Binding-site contacts:
Ligand atom O10 contacts residue ASN186 of chain 1.B at 3.3 Å (h-bond).
Ligand atom S01 contacts residue ZN1 of chain 1.J at 2.3 Å.
Ligand atom C08 contacts residue ARG181 of chain 1.B at 4.0 Å.
Ligand atom S01 contacts residue HIS90 of chain 1.B at 3.9 Å.
Ligand atom O11 contacts residue TYR177 of chain 1.B at 4.4 Å.
Ligand atom S04 contacts residue TRP63 of chain 1.B at 3.7 Å.
Ligand atom O11 contacts residue GLY185 of chain 1.B at 4.4 Å.
Ligand atom C03 contacts residue ASP94 of chain 1.B at 4.3 Å.
Ligand atom O11 contacts residue HIS155 of chain 1.B at 3.8 Å.
Ligand atom S13 contacts residue HIS216 of chain 1.B at 4.1 Å.
Ligand atom C05 contacts residue PHE38 of chain 1.B at 3.4 Å (hydrophobic).
Ligand atom S01 contacts residue HIS92 of chain 1.B at 3.7 Å.
Ligand atom C02 contacts residue ZN1 of chain 1.J at 3.4 Å.
Ligand atom O11 contacts residue ARG181 of chain 1.B at 3.0 Å (salt-bridge).
Ligand atom C12 contacts residue HIS216 of chain 1.B at 3.5 Å.
Ligand atom C05 contacts residue TRP63 of chain 1.B at 3.7 Å (hydrophobic).
Ligand atom S01 contacts residue ASP94 of chain 1.B at 3.5 Å (salt-bridge).
Ligand atom C12 contacts residue ARG181 of chain 1.B at 4.0 Å.
Ligand atom N07 contacts residue ZN1 of chain 1.I at 4.4 Å.
Ligand atom C03 contacts residue HIS216 of chain 1.B at 3.9 Å.
Ligand atom O10 contacts residue ARG181 of chain 1.B at 2.7 Å (salt-bridge).
Ligand atom S01 contacts residue ZN1 of chain 1.I at 2.2 Å.
Ligand atom S01 contacts residue HIS155 of chain 1.B at 3.3 Å (h-bond).
Ligand atom S04 contacts residue PHE38 of chain 1.B at 4.1 Å.
Ligand atom S13 contacts residue TRP63 of chain 1.B at 4.1 Å.
Ligand atom S01 contacts residue CYS174 of chain 1.B at 3.9 Å.
Ligand atom O11 contacts residue ASN186 of chain 1.B at 4.0 Å.
Ligand atom C09 contacts residue ASN186 of chain 1.B at 4.1 Å.
Ligand atom C06 contacts residue PHE38 of chain 1.B at 4.3 Å (hydrophobic).
Ligand atom S01 contacts residue HIS216 of chain 1.B at 3.7 Å.
Ligand atom C02 contacts residue HIS92 of chain 1.B at 4.1 Å.
Ligand atom C03 contacts residue ZN1 of chain 1.I at 3.7 Å.
Ligand atom C08 contacts residue HIS216 of chain 1.B at 3.5 Å.
Ligand atom N07 contacts residue HIS216 of chain 1.B at 4.0 Å.
Ligand atom C02 contacts residue HIS155 of chain 1.B at 3.9 Å.
Ligand atom O10 contacts residue GLY185 of chain 1.B at 3.8 Å.
Ligand atom S13 contacts residue TYR43 of chain 1.B at 3.5 Å.
Ligand atom C09 contacts residue ARG181 of chain 1.B at 3.0 Å.
Ligand atom C08 contacts residue ZN1 of chain 1.I at 4.2 Å.
Ligand atom C02 contacts residue ZN1 of chain 1.I at 3.7 Å.

Sequence of chain 1.B:
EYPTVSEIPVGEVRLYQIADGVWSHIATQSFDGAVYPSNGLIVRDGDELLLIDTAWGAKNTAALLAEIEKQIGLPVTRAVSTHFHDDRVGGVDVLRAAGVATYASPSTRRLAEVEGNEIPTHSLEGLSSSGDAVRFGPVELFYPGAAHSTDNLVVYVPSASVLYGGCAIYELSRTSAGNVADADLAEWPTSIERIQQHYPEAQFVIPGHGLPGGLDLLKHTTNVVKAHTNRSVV

The protein below binds the small molecule below.
Small molecule (SMILES): O=C(O)[C@@H]1CS[C@H]2CS[C@H](CS)N21